Sequence of chain 2.E:
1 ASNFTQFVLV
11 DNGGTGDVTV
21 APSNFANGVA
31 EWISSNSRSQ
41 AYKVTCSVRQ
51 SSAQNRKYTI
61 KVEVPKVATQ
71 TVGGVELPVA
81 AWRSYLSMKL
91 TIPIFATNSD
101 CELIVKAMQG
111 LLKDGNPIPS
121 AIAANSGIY

The protein below binds the small molecule below.
Small molecule (SMILES): Nc1nc(=O)c2ncn([C@@H]3O[C@H](CO[P](=O)(O)O[C@H]4[C@@H](O)[C@H](n5cnc6c(N)ncnc65)O[C@@H]4CO[P](=O)(O)O[C@@H]4[C@@H](O)[C@H](n5cnc6c(N)ncnc65)O[C@@H]4COP(=O)=O)[C@@H](O)[C@H]3O)c2[nH]1

Binding-site contacts:
Ligand atom O3' contacts residue GLU63 of chain 2.E at 4.1 Å.
Ligand atom N1 contacts residue TYR85 of chain 2.E at 3.5 Å.
Ligand atom C4 contacts residue TYR85 of chain 2.E at 3.8 Å (hydrophobic).
Ligand atom C6 contacts residue TYR85 of chain 2.E at 3.4 Å (hydrophobic).
Ligand atom N9 contacts residue TYR85 of chain 2.E at 4.0 Å.
Ligand atom N6 contacts residue TYR85 of chain 2.E at 3.4 Å.
Ligand atom C4 contacts residue LYS61 of chain 2.E at 3.7 Å.
Ligand atom C5 contacts residue LYS61 of chain 2.E at 3.7 Å.
Ligand atom N6 contacts residue LYS61 of chain 2.E at 4.1 Å.
Ligand atom C8 contacts residue TYR85 of chain 2.E at 3.8 Å (hydrophobic).
Ligand atom C2 contacts residue SER47 of chain 2.E at 3.4 Å.
Ligand atom C8 contacts residue LYS61 of chain 2.E at 3.7 Å.
Ligand atom N6 contacts residue CYS46 of chain 2.E at 3.4 Å (h-bond).
Ligand atom OP2 contacts residue GLU63 of chain 2.E at 3.6 Å (salt-bridge).
Ligand atom OP1 contacts residue TYR85 of chain 2.E at 3.5 Å (h-bond).
Ligand atom P contacts residue TYR85 of chain 2.E at 3.7 Å.
Ligand atom C6 contacts residue THR59 of chain 2.E at 3.6 Å.
Ligand atom N6 contacts residue THR45 of chain 2.E at 2.5 Å (h-bond).
Ligand atom C6 contacts residue LYS61 of chain 2.E at 3.8 Å.
Ligand atom N7 contacts residue THR45 of chain 2.E at 2.5 Å (h-bond).
Ligand atom N9 contacts residue LYS61 of chain 2.E at 3.7 Å.
Ligand atom C5 contacts residue THR45 of chain 2.E at 3.1 Å.
Ligand atom C6 contacts residue THR45 of chain 2.E at 3.1 Å.
Ligand atom C6 contacts residue VAL29 of chain 2.E at 4.1 Å (hydrophobic).
Ligand atom OP1 contacts residue LYS43 of chain 2.E at 2.9 Å (salt-bridge).
Ligand atom N1 contacts residue THR59 of chain 2.E at 3.5 Å.
Ligand atom O6 contacts residue LYS61 of chain 2.E at 3.0 Å (salt-bridge).
Ligand atom C8 contacts residue THR45 of chain 2.E at 3.8 Å.
Ligand atom OP2 contacts residue LYS43 of chain 2.E at 2.7 Å (salt-bridge).
Ligand atom C2 contacts residue THR59 of chain 2.E at 4.1 Å.
Ligand atom C5 contacts residue TYR85 of chain 2.E at 3.5 Å (hydrophobic).
Ligand atom P contacts residue LYS43 of chain 2.E at 3.2 Å.
Ligand atom N6 contacts residue SER47 of chain 2.E at 4.1 Å.
Ligand atom N7 contacts residue LYS61 of chain 2.E at 3.7 Å.
Ligand atom C5 contacts residue VAL29 of chain 2.E at 4.0 Å (hydrophobic).
Ligand atom N6 contacts residue THR59 of chain 2.E at 2.8 Å (h-bond).
Ligand atom C5' contacts residue TYR85 of chain 2.E at 4.0 Å (hydrophobic).
Ligand atom N7 contacts residue TYR85 of chain 2.E at 3.7 Å.
Ligand atom C6 contacts residue SER47 of chain 2.E at 3.9 Å.
Ligand atom N1 contacts residue SER47 of chain 2.E at 2.9 Å (h-bond).